Sequence of chain 1.C:
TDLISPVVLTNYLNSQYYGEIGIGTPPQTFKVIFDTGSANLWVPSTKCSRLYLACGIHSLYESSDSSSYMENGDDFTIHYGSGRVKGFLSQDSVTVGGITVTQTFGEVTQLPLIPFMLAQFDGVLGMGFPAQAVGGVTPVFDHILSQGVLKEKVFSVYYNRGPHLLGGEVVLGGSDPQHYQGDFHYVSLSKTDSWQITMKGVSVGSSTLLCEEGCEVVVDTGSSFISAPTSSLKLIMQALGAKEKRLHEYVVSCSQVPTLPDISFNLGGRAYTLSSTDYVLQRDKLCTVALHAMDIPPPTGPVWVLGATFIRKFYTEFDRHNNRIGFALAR

The protein below binds the small molecule below.
Small molecule (SMILES): CC(C)C[C@H](C[C@H](O)[C@H](CC(C)C)NC(=O)[C@H](Cc1cnc[nH]1)NC(=O)[C@H](Cc1ccccc1)NC(=O)[C@@H]1CCCN1C(=O)[C@H](Cc1cnc[nH]1)NC(=O)C(C)(C)C)C(=O)N[C@@H](Cc1ccc(O)cc1)C(=O)N[C@@H](Cc1ccc(O)cc1)C(=O)N[C@H](C=O)CO

Binding-site contacts:
Ligand atom CB contacts residue GLY222 of chain 1.C at 3.5 Å.
Ligand atom CB contacts residue LEU118 of chain 1.C at 3.5 Å (hydrophobic).
Ligand atom O contacts residue HIS79 of chain 1.C at 3.5 Å (h-bond).
Ligand atom N contacts residue HIS79 of chain 1.C at 3.0 Å (h-bond).
Ligand atom CE1 contacts residue GLN132 of chain 1.C at 3.5 Å.
Ligand atom CZ contacts residue PRO115 of chain 1.C at 3.3 Å (hydrophobic).
Ligand atom O contacts residue GLY222 of chain 1.C at 3.4 Å (h-bond).
Ligand atom OH contacts residue ASP35 of chain 1.C at 2.7 Å (salt-bridge).
Ligand atom NE2 contacts residue PRO115 of chain 1.C at 3.5 Å.
Ligand atom ND1 contacts residue GLY81 of chain 1.C at 3.6 Å.
Ligand atom CD2 contacts residue HIS296 of chain 1.C at 3.5 Å.
Ligand atom O contacts residue SER224 of chain 1.C at 3.0 Å (h-bond).
Ligand atom CE1 contacts residue GLN16 of chain 1.C at 3.4 Å.
Ligand atom N contacts residue GLY37 of chain 1.C at 3.0 Å (h-bond).
Ligand atom N contacts residue SER224 of chain 1.C at 2.8 Å (h-bond).
Ligand atom O contacts residue SER223 of chain 1.C at 3.2 Å.
Ligand atom O contacts residue TYR80 of chain 1.C at 3.0 Å.
Ligand atom N contacts residue THR304 of chain 1.C at 3.3 Å (h-bond).
Ligand atom CZ contacts residue HIS79 of chain 1.C at 3.6 Å.
Ligand atom O contacts residue GLY81 of chain 1.C at 2.9 Å (h-bond).
Ligand atom CZ contacts residue GLN132 of chain 1.C at 3.4 Å.
Ligand atom C3 contacts residue SER15 of chain 1.C at 3.1 Å.
Ligand atom OG contacts residue PRO303 of chain 1.C at 3.6 Å.
Ligand atom CE2 contacts residue TYR80 of chain 1.C at 3.5 Å (hydrophobic).
Ligand atom CD2 contacts residue PHE121 of chain 1.C at 3.6 Å (hydrophobic).
Ligand atom O contacts residue SER82 of chain 1.C at 3.1 Å (h-bond).
Ligand atom CM contacts residue ASP220 of chain 1.C at 3.5 Å.
Ligand atom N contacts residue SER82 of chain 1.C at 2.9 Å (h-bond).
Ligand atom CB contacts residue SER38 of chain 1.C at 3.5 Å.
Ligand atom CA1 contacts residue ASP220 of chain 1.C at 3.6 Å.
Ligand atom OH contacts residue ASP220 of chain 1.C at 2.7 Å (salt-bridge).
Ligand atom CA contacts residue THR304 of chain 1.C at 3.6 Å.
Ligand atom NE2 contacts residue SER227 of chain 1.C at 2.6 Å (h-bond).
Ligand atom CA contacts residue HIS79 of chain 1.C at 3.4 Å.
Ligand atom CB contacts residue GLY37 of chain 1.C at 3.5 Å.
Ligand atom CA contacts residue SER224 of chain 1.C at 3.4 Å.
Ligand atom CG contacts residue LEU118 of chain 1.C at 3.4 Å (hydrophobic).
Ligand atom N contacts residue GLY222 of chain 1.C at 3.4 Å (h-bond).
Ligand atom O contacts residue GLY81 of chain 1.C at 3.4 Å (h-bond).
Ligand atom CD2 contacts residue SER227 of chain 1.C at 3.5 Å.